Sequence of chain 1.B:
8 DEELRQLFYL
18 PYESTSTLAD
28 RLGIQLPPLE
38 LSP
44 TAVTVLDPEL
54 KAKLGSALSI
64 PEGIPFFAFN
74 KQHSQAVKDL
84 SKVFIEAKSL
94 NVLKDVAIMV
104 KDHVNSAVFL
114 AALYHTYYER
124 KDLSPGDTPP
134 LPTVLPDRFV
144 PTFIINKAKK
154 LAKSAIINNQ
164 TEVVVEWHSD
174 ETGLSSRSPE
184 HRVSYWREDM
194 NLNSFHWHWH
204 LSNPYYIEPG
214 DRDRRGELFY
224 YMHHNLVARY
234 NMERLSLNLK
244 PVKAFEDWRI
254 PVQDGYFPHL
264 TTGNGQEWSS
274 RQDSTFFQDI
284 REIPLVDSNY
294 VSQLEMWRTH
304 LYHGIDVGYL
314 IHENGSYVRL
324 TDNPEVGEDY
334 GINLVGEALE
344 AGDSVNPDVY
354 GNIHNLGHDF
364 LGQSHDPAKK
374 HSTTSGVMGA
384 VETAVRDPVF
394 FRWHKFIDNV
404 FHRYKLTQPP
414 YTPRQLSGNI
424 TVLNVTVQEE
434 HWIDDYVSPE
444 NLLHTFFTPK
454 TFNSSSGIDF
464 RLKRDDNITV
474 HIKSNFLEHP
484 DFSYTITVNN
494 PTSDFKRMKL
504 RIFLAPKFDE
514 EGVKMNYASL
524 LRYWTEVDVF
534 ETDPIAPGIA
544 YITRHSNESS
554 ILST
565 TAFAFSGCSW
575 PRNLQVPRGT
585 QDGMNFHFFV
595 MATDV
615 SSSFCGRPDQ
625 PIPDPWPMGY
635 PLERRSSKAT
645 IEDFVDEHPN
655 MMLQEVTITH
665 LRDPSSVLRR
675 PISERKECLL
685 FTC

Binding-site contacts:
Ligand atom C1 contacts residue ASN470 of chain 1.B at 1.4 Å.
Ligand atom O6 contacts residue GLU165 of chain 1.B at 2.8 Å (salt-bridge).
Ligand atom O7 contacts residue ASN470 of chain 1.B at 3.7 Å.
Ligand atom O5 contacts residue ASN470 of chain 1.B at 2.4 Å (h-bond).
Ligand atom C3 contacts residue ASN470 of chain 1.B at 3.7 Å.
Ligand atom C6 contacts residue GLU165 of chain 1.B at 3.6 Å.
Ligand atom C4 contacts residue ASN470 of chain 1.B at 4.1 Å.
Ligand atom C1 contacts residue THR164 of chain 1.B at 3.9 Å.
Ligand atom C7 contacts residue ASN470 of chain 1.B at 3.5 Å.
Ligand atom C2 contacts residue ASN470 of chain 1.B at 2.3 Å.
Ligand atom N2 contacts residue ASN470 of chain 1.B at 2.8 Å (h-bond).
Ligand atom C6 contacts residue THR164 of chain 1.B at 3.2 Å.
Ligand atom O6 contacts residue THR164 of chain 1.B at 2.4 Å (h-bond).
Ligand atom C5 contacts residue ASN470 of chain 1.B at 3.6 Å.
Ligand atom O5 contacts residue THR164 of chain 1.B at 3.2 Å.
Ligand atom C5 contacts residue THR164 of chain 1.B at 3.8 Å.

This small molecule binds to this protein.
Small molecule (SMILES): CC(=O)N[C@@H]1[C@@H](O)[C@H](O)[C@@H](CO)O[C@H]1O